Sequence of chain 1.A:
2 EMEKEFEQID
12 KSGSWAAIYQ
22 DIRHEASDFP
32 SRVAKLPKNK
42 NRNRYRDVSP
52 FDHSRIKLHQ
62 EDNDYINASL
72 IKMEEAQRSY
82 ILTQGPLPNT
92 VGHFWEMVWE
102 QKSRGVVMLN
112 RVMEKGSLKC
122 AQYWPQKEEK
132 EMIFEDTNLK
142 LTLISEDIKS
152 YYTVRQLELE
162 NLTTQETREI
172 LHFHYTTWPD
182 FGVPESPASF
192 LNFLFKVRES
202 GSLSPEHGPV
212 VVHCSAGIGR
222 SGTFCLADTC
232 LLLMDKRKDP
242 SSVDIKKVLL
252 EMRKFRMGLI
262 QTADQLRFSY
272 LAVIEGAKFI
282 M

Binding-site contacts:
Ligand atom C01 contacts residue LEU88 of chain 1.A at 4.3 Å (hydrophobic).
Ligand atom C05 contacts residue ARG45 of chain 1.A at 3.8 Å.
Ligand atom C06 contacts residue LEU88 of chain 1.A at 3.9 Å (hydrophobic).
Ligand atom C02 contacts residue LEU88 of chain 1.A at 3.9 Å (hydrophobic).
Ligand atom C01 contacts residue ARG45 of chain 1.A at 3.8 Å.
Ligand atom N07 contacts residue ASN90 of chain 1.A at 4.0 Å.
Ligand atom C03 contacts residue LEU88 of chain 1.A at 3.6 Å (hydrophobic).
Ligand atom C08 contacts residue ASN90 of chain 1.A at 3.2 Å.
Ligand atom S04 contacts residue LEU88 of chain 1.A at 3.9 Å.
Ligand atom C05 contacts residue LEU88 of chain 1.A at 4.3 Å (hydrophobic).
Ligand atom C02 contacts residue ARG45 of chain 1.A at 4.2 Å.
Ligand atom N07 contacts residue LEU88 of chain 1.A at 3.9 Å.
Ligand atom S04 contacts residue ARG45 of chain 1.A at 4.2 Å.
Ligand atom C09 contacts residue PRO89 of chain 1.A at 4.2 Å (hydrophobic).
Ligand atom N10 contacts residue PRO89 of chain 1.A at 4.3 Å.
Ligand atom C09 contacts residue ASN90 of chain 1.A at 3.9 Å.

A small-molecule ligand and the protein it binds are described below.
Small molecule (SMILES): c1csc(-c2ncc[nH]2)c1